This small molecule binds to this protein.
Small molecule (SMILES): CC(=O)N[C@@H]1[C@@H](O)[C@H](O)[C@@H](CO)O[C@H]1O

Sequence of chain 2.E:
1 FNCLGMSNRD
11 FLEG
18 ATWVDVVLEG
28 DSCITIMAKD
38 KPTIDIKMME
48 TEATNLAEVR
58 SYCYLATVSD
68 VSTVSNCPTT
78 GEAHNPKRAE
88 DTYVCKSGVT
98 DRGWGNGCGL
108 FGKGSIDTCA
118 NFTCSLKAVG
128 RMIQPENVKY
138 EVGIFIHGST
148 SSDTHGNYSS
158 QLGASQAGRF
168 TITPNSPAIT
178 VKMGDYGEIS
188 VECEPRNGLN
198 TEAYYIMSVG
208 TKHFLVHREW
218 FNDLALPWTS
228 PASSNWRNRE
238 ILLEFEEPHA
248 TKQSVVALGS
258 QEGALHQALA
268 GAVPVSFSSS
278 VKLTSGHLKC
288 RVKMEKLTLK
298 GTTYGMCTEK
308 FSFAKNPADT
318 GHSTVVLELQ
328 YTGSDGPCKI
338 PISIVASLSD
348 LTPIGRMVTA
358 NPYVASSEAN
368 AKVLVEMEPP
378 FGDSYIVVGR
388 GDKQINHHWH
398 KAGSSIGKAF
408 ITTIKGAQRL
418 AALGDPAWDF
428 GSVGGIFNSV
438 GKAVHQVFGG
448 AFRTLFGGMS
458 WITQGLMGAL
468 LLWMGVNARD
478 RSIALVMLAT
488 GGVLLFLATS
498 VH

Binding-site contacts:
Ligand atom C7 contacts residue ASP67 of chain 2.E at 3.9 Å.
Ligand atom O6 contacts residue PHE119 of chain 2.E at 4.0 Å.
Ligand atom O6 contacts residue THR120 of chain 2.E at 2.5 Å (h-bond).
Ligand atom C5 contacts residue PHE119 of chain 2.E at 4.4 Å (hydrophobic).
Ligand atom C6 contacts residue THR120 of chain 2.E at 3.4 Å.
Ligand atom C2 contacts residue ASN118 of chain 2.E at 2.5 Å.
Ligand atom C7 contacts residue TYR90 of chain 2.E at 4.1 Å (hydrophobic).
Ligand atom O7 contacts residue ASN118 of chain 2.E at 3.0 Å (h-bond).
Ligand atom O5 contacts residue THR89 of chain 2.E at 4.3 Å.
Ligand atom C8 contacts residue ASP67 of chain 2.E at 4.0 Å.
Ligand atom C1 contacts residue SER66 of chain 2.E at 4.5 Å.
Ligand atom C4 contacts residue ASN118 of chain 2.E at 4.2 Å.
Ligand atom C3 contacts residue ASN118 of chain 2.E at 3.8 Å.
Ligand atom C5 contacts residue ASN118 of chain 2.E at 3.6 Å.
Ligand atom C5 contacts residue THR89 of chain 2.E at 4.2 Å.
Ligand atom O5 contacts residue ASN118 of chain 2.E at 2.3 Å (h-bond).
Ligand atom C8 contacts residue ASN118 of chain 2.E at 4.4 Å.
Ligand atom O5 contacts residue SER66 of chain 2.E at 4.4 Å.
Ligand atom C8 contacts residue TYR90 of chain 2.E at 3.8 Å (hydrophobic).
Ligand atom C6 contacts residue THR89 of chain 2.E at 4.2 Å.
Ligand atom C7 contacts residue ASN118 of chain 2.E at 3.1 Å.
Ligand atom C1 contacts residue ASN118 of chain 2.E at 1.4 Å.
Ligand atom O7 contacts residue SER66 of chain 2.E at 3.5 Å.
Ligand atom N2 contacts residue TYR90 of chain 2.E at 4.4 Å.
Ligand atom O5 contacts residue THR120 of chain 2.E at 3.4 Å (h-bond).
Ligand atom N2 contacts residue ASN118 of chain 2.E at 2.9 Å (h-bond).
Ligand atom O5 contacts residue PHE119 of chain 2.E at 3.8 Å.
Ligand atom O7 contacts residue ASP67 of chain 2.E at 3.5 Å (salt-bridge).
Ligand atom C1 contacts residue THR89 of chain 2.E at 4.4 Å.
Ligand atom C6 contacts residue PHE119 of chain 2.E at 3.8 Å (hydrophobic).
Ligand atom C5 contacts residue THR120 of chain 2.E at 4.0 Å.